Sequence of chain 1.T:
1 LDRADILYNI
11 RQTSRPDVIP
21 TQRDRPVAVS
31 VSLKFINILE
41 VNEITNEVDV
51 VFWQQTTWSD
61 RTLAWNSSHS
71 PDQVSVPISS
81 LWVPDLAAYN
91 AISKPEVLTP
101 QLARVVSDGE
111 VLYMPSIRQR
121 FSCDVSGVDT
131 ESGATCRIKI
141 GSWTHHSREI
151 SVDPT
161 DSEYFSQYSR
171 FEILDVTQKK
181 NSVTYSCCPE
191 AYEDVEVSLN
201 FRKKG

Binding-site contacts:
Ligand atom C2 contacts residue TRP143 of chain 1.S at 3.3 Å (hydrophobic).
Ligand atom C10 contacts residue TYR89 of chain 1.S at 2.9 Å (hydrophobic).
Ligand atom C12 contacts residue ARG104 of chain 1.T at 3.2 Å.
Ligand atom O3 contacts residue MET114 of chain 1.T at 4.1 Å.
Ligand atom O6 contacts residue THR144 of chain 1.S at 3.7 Å.
Ligand atom O6 contacts residue MET114 of chain 1.T at 3.5 Å.
Ligand atom C10 contacts residue TYR192 of chain 1.S at 3.6 Å (hydrophobic).
Ligand atom C13 contacts residue TYR192 of chain 1.S at 3.2 Å (hydrophobic).
Ligand atom N1 contacts residue TYR192 of chain 1.S at 4.3 Å.
Ligand atom O6 contacts residue TRP143 of chain 1.S at 3.7 Å.
Ligand atom C4 contacts residue CYS187 of chain 1.S at 4.0 Å (hydrophobic).
Ligand atom C4 contacts residue TYR192 of chain 1.S at 3.6 Å (hydrophobic).
Ligand atom C11 contacts residue TRP53 of chain 1.T at 3.6 Å (hydrophobic).
Ligand atom C10 contacts residue TRP143 of chain 1.S at 3.4 Å (hydrophobic).
Ligand atom C11 contacts residue TYR185 of chain 1.S at 3.8 Å (hydrophobic).
Ligand atom C13 contacts residue TRP143 of chain 1.S at 3.8 Å (hydrophobic).
Ligand atom C7 contacts residue TRP143 of chain 1.S at 3.9 Å (hydrophobic).
Ligand atom C8 contacts residue TRP143 of chain 1.S at 3.9 Å (hydrophobic).
Ligand atom C13 contacts residue LEU112 of chain 1.T at 4.2 Å (hydrophobic).
Ligand atom C9 contacts residue MET114 of chain 1.T at 4.0 Å (hydrophobic).
Ligand atom C2 contacts residue MET114 of chain 1.T at 3.8 Å (hydrophobic).
Ligand atom C12 contacts residue THR144 of chain 1.S at 3.7 Å.
Ligand atom C4 contacts residue TYR185 of chain 1.S at 4.2 Å (hydrophobic).
Ligand atom C4 contacts residue CYS188 of chain 1.S at 4.3 Å (hydrophobic).
Ligand atom C10 contacts residue TYR185 of chain 1.S at 4.2 Å (hydrophobic).
Ligand atom C8 contacts residue MET114 of chain 1.T at 3.9 Å (hydrophobic).
Ligand atom C13 contacts residue CYS188 of chain 1.S at 3.7 Å (hydrophobic).
Ligand atom C12 contacts residue LEU112 of chain 1.T at 4.1 Å (hydrophobic).
Ligand atom C9 contacts residue TRP143 of chain 1.S at 3.5 Å (hydrophobic).
Ligand atom N5 contacts residue LEU112 of chain 1.T at 4.0 Å.
Ligand atom C4 contacts residue TRP143 of chain 1.S at 3.8 Å (hydrophobic).
Ligand atom C10 contacts residue SER142 of chain 1.S at 3.6 Å.
Ligand atom N5 contacts residue TRP143 of chain 1.S at 3.8 Å.
Ligand atom O3 contacts residue TRP143 of chain 1.S at 3.1 Å (h-bond).
Ligand atom C9 contacts residue THR144 of chain 1.S at 4.1 Å.
Ligand atom N1 contacts residue TRP143 of chain 1.S at 3.0 Å (h-bond).
Ligand atom N1 contacts residue TYR89 of chain 1.S at 4.2 Å.
Ligand atom N5 contacts residue THR144 of chain 1.S at 4.0 Å.
Ligand atom C13 contacts residue THR144 of chain 1.S at 4.2 Å.
Ligand atom C11 contacts residue TYR89 of chain 1.S at 4.0 Å (hydrophobic).

A small-molecule ligand and the protein it binds are described below.
Small molecule (SMILES): C[C@H](CCOC(=O)N(C)C)N(C)C

Sequence of chain 1.S:
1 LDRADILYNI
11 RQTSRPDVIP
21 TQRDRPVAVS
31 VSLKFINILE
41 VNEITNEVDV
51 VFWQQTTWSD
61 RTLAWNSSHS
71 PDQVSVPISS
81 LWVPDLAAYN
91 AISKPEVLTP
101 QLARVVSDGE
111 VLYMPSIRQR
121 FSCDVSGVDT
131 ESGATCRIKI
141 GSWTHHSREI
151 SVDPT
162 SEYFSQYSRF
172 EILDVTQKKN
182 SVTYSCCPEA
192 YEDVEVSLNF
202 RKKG